The small molecule below binds the protein below.
Small molecule (SMILES): Cc1cn([C@H]2C[C@H](O[P](=O)(O)OC[C@H]3O[C@@H](n4ccc(N)nc4=O)C[C@@H]3O[P](=O)(O)OC[C@H]3O[C@@H](n4cnc5c(=O)nc(N)[nH]c54)C[C@@H]3O[P](=O)(O)OC[C@H]3O[C@@H](n4cnc5c(=O)nc(N)[nH]c54)C[C@@H]3O)[C@@H](CO[P](=O)(O)O[C@H]3C[C@H](n4cnc5c(=O)nc(N)[nH]c54)O[C@@H]3COP(=O)(O)O)O2)c(=O)[nH]c1=O

Sequence of chain 1.A:
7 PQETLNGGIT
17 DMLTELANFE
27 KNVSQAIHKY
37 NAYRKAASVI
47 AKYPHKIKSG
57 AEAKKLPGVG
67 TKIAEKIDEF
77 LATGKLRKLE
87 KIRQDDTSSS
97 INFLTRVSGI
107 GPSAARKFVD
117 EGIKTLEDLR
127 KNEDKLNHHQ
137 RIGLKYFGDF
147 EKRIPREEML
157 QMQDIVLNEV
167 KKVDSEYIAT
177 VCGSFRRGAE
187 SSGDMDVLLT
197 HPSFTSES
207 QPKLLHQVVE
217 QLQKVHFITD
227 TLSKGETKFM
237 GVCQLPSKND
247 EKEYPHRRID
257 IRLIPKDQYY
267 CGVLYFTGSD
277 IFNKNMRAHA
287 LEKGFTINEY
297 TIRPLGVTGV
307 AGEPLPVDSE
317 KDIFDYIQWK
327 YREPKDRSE

Binding-site contacts:
Ligand atom OP1 contacts residue GLY66 of chain 1.A at 2.8 Å (h-bond).
Ligand atom C5' contacts residue LYS35 of chain 1.A at 3.8 Å.
Ligand atom C4' contacts residue GLY64 of chain 1.A at 3.3 Å.
Ligand atom OP1 contacts residue LEU62 of chain 1.A at 3.6 Å (h-bond).
Ligand atom O6 contacts residue HIS34 of chain 1.A at 3.9 Å.
Ligand atom OP2 contacts residue GLY66 of chain 1.A at 4.0 Å.
Ligand atom OP1 contacts residue NA1 of chain 1.H at 3.9 Å.
Ligand atom OP1 contacts residue GLY64 of chain 1.A at 2.6 Å (h-bond).
Ligand atom OP2 contacts residue LYS68 of chain 1.A at 3.1 Å (salt-bridge).
Ligand atom C3' contacts residue LYS68 of chain 1.A at 3.9 Å.
Ligand atom C8 contacts residue LYS35 of chain 1.A at 4.0 Å.
Ligand atom O5' contacts residue TYR39 of chain 1.A at 3.7 Å.
Ligand atom C5' contacts residue GLY64 of chain 1.A at 3.2 Å.
Ligand atom OP2 contacts residue GLY66 of chain 1.A at 3.8 Å.
Ligand atom OP1 contacts residue LYS68 of chain 1.A at 3.1 Å (salt-bridge).
Ligand atom N7 contacts residue LYS35 of chain 1.A at 3.9 Å.
Ligand atom O3' contacts residue ILE69 of chain 1.A at 3.6 Å.
Ligand atom P contacts residue GLY64 of chain 1.A at 3.7 Å.
Ligand atom OP2 contacts residue THR67 of chain 1.A at 3.6 Å (h-bond).
Ligand atom OP1 contacts residue THR67 of chain 1.A at 3.8 Å.
Ligand atom C5' contacts residue GLY66 of chain 1.A at 3.7 Å.
Ligand atom O4' contacts residue ALA38 of chain 1.A at 3.6 Å.
Ligand atom OP1 contacts residue VAL65 of chain 1.A at 3.1 Å (h-bond).
Ligand atom OP1 contacts residue ILE69 of chain 1.A at 3.0 Å (h-bond).
Ligand atom O3' contacts residue GLY64 of chain 1.A at 3.4 Å.
Ligand atom OP3 contacts residue LYS35 of chain 1.A at 2.6 Å (salt-bridge).
Ligand atom P contacts residue VAL65 of chain 1.A at 3.5 Å.
Ligand atom OP1 contacts residue LYS68 of chain 1.A at 3.9 Å.
Ligand atom OP2 contacts residue VAL65 of chain 1.A at 3.3 Å (h-bond).
Ligand atom P contacts residue LYS68 of chain 1.A at 3.9 Å.
Ligand atom P contacts residue LYS35 of chain 1.A at 3.5 Å.
Ligand atom O5' contacts residue GLY66 of chain 1.A at 3.8 Å.
Ligand atom OP2 contacts residue LYS68 of chain 1.A at 2.5 Å (salt-bridge).
Ligand atom O3' contacts residue VAL65 of chain 1.A at 3.8 Å.
Ligand atom OP1 contacts residue PRO63 of chain 1.A at 3.6 Å.
Ligand atom N3 contacts residue ALA38 of chain 1.A at 3.5 Å.
Ligand atom P contacts residue LYS68 of chain 1.A at 3.2 Å.
Ligand atom P contacts residue ILE69 of chain 1.A at 3.8 Å.
Ligand atom OP1 contacts residue LYS35 of chain 1.A at 3.2 Å (salt-bridge).
Ligand atom P contacts residue GLY66 of chain 1.A at 3.8 Å.